Sequence of chain 1.C:
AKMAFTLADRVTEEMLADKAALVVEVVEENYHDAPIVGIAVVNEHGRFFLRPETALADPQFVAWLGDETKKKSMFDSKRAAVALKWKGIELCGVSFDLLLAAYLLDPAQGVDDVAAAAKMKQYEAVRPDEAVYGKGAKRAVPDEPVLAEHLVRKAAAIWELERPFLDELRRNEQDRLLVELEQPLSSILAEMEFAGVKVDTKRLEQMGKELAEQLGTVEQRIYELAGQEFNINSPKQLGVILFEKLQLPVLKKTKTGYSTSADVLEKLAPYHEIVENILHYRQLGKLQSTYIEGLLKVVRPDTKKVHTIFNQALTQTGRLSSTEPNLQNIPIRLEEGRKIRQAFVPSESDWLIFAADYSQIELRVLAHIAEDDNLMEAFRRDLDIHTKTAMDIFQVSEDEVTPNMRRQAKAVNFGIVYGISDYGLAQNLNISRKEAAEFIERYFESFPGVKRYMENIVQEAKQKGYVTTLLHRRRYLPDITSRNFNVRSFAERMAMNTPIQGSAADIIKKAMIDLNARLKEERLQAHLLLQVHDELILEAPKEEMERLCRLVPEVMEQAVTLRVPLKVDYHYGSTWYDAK

A protein and the small-molecule ligand that binds it are described below.
Small molecule (SMILES): Cc1cn([C@H]2C[C@H](O[P](=O)(O)OC[C@H]3O[C@@H](n4ccc(N)nc4=O)C[C@@H]3O[P](=O)(O)OC[C@H]3O[C@@H](n4cnc5c(N)ncnc54)C[C@@H]3O[P](=O)(O)OC[C@H]3O[C@@H](n4ccc(N)nc4=O)C[C@@H]3O[P](=O)(O)OC[C@H]3O[C@@H](n4cnc5c(=O)nc(N)[nH]c54)C[C@@H]3O)[C@@H](CO[P](=O)(O)O[C@H]3C[C@H](n4cnc5c(N)ncnc54)O[C@@H]3CO[P](=O)(O)O[C@H]3C[C@H](n4cnc5c(=O)nc(N)[nH]c54)O[C@@H]3CO[P](=O)(O)O[C@H]3C[C@H](n4ccc(N)nc4=O)O[C@@H]3CO[P](=O)(O)O[C@H]3C[C@H](n4cnc5c(=O)nc(N)[nH]c54)O[C@@H]3CO)O2)c(=O)[nH]c1=O

Binding-site contacts:
Ligand atom O4' contacts residue TYR291 of chain 1.C at 3.3 Å (h-bond).
Ligand atom O4' contacts residue LYS286 of chain 1.C at 3.4 Å (salt-bridge).
Ligand atom O4' contacts residue HIS533 of chain 1.C at 3.3 Å.
Ligand atom OP2 contacts residue ARG333 of chain 1.C at 3.2 Å.
Ligand atom C4' contacts residue VAL532 of chain 1.C at 3.5 Å (hydrophobic).
Ligand atom N7 contacts residue ARG333 of chain 1.C at 2.9 Å (salt-bridge).
Ligand atom P contacts residue ALA262 of chain 1.C at 3.5 Å.
Ligand atom OP1 contacts residue THR260 of chain 1.C at 2.7 Å (h-bond).
Ligand atom O2 contacts residue LYS286 of chain 1.C at 2.8 Å (salt-bridge).
Ligand atom OP2 contacts residue SER259 of chain 1.C at 3.2 Å (h-bond).
Ligand atom C2 contacts residue ARG319 of chain 1.C at 3.4 Å.
Ligand atom OP1 contacts residue PRO331 of chain 1.C at 3.4 Å.
Ligand atom OP1 contacts residue LYS255 of chain 1.C at 3.5 Å (salt-bridge).
Ligand atom OP2 contacts residue ARG333 of chain 1.C at 3.0 Å (salt-bridge).
Ligand atom C1' contacts residue GLN328 of chain 1.C at 3.5 Å.
Ligand atom OP1 contacts residue ARG333 of chain 1.C at 2.9 Å (salt-bridge).
Ligand atom OP1 contacts residue THR254 of chain 1.C at 3.5 Å.
Ligand atom O3' contacts residue ASP534 of chain 1.C at 2.5 Å (salt-bridge).
Ligand atom C5' contacts residue ILE330 of chain 1.C at 3.1 Å (hydrophobic).
Ligand atom OP2 contacts residue SER261 of chain 1.C at 3.4 Å.
Ligand atom O3' contacts residue PRO331 of chain 1.C at 3.6 Å.
Ligand atom OP1 contacts residue SER259 of chain 1.C at 3.6 Å.
Ligand atom OP1 contacts residue ALA262 of chain 1.C at 3.5 Å (h-bond).
Ligand atom OP1 contacts residue ILE332 of chain 1.C at 2.8 Å (h-bond).
Ligand atom O3' contacts residue ARG282 of chain 1.C at 3.4 Å (salt-bridge).
Ligand atom N3 contacts residue ASN329 of chain 1.C at 3.1 Å (h-bond).
Ligand atom C2' contacts residue ASN329 of chain 1.C at 3.6 Å.
Ligand atom N2 contacts residue ARG319 of chain 1.C at 3.2 Å (salt-bridge).
Ligand atom OP2 contacts residue ALA262 of chain 1.C at 2.7 Å (h-bond).
Ligand atom OP1 contacts residue SER261 of chain 1.C at 3.5 Å (h-bond).
Ligand atom C3' contacts residue ASP534 of chain 1.C at 3.2 Å.
Ligand atom N2 contacts residue GLN501 of chain 1.C at 3.4 Å (h-bond).
Ligand atom OP1 contacts residue ARG282 of chain 1.C at 2.8 Å (salt-bridge).
Ligand atom N3 contacts residue ARG319 of chain 1.C at 3.0 Å (salt-bridge).
Ligand atom C1' contacts residue TYR291 of chain 1.C at 3.2 Å (hydrophobic).
Ligand atom O3' contacts residue VAL532 of chain 1.C at 3.4 Å (h-bond).
Ligand atom C8 contacts residue ARG333 of chain 1.C at 3.2 Å.
Ligand atom C4' contacts residue ILE330 of chain 1.C at 3.5 Å (hydrophobic).
Ligand atom O4' contacts residue ASN329 of chain 1.C at 3.1 Å.
Ligand atom O3' contacts residue HIS533 of chain 1.C at 3.5 Å.